A protein and the small-molecule ligand that binds it are described below.
Small molecule (SMILES): CC(=O)N[C@H]1[C@H](O[C@H]2[C@H](O)[C@@H](NC(C)=O)CO[C@@H]2CO)O[C@H](CO)[C@@H](O)[C@@H]1O

Binding-site contacts:
Ligand atom O7 contacts residue ASN1131 of chain 1.B at 4.3 Å.
Ligand atom C1 contacts residue ASN1131 of chain 1.B at 1.4 Å.
Ligand atom C2 contacts residue ASN1131 of chain 1.B at 2.4 Å.
Ligand atom N2 contacts residue ASN1131 of chain 1.B at 2.9 Å (h-bond).
Ligand atom O5 contacts residue ASN1131 of chain 1.B at 2.4 Å (h-bond).
Ligand atom C3 contacts residue ASN1131 of chain 1.B at 3.8 Å.
Ligand atom C4 contacts residue ASN1131 of chain 1.B at 4.2 Å.
Ligand atom C5 contacts residue ASN1131 of chain 1.B at 3.7 Å.
Ligand atom C7 contacts residue ASN1131 of chain 1.B at 3.9 Å.

Sequence of chain 1.B:
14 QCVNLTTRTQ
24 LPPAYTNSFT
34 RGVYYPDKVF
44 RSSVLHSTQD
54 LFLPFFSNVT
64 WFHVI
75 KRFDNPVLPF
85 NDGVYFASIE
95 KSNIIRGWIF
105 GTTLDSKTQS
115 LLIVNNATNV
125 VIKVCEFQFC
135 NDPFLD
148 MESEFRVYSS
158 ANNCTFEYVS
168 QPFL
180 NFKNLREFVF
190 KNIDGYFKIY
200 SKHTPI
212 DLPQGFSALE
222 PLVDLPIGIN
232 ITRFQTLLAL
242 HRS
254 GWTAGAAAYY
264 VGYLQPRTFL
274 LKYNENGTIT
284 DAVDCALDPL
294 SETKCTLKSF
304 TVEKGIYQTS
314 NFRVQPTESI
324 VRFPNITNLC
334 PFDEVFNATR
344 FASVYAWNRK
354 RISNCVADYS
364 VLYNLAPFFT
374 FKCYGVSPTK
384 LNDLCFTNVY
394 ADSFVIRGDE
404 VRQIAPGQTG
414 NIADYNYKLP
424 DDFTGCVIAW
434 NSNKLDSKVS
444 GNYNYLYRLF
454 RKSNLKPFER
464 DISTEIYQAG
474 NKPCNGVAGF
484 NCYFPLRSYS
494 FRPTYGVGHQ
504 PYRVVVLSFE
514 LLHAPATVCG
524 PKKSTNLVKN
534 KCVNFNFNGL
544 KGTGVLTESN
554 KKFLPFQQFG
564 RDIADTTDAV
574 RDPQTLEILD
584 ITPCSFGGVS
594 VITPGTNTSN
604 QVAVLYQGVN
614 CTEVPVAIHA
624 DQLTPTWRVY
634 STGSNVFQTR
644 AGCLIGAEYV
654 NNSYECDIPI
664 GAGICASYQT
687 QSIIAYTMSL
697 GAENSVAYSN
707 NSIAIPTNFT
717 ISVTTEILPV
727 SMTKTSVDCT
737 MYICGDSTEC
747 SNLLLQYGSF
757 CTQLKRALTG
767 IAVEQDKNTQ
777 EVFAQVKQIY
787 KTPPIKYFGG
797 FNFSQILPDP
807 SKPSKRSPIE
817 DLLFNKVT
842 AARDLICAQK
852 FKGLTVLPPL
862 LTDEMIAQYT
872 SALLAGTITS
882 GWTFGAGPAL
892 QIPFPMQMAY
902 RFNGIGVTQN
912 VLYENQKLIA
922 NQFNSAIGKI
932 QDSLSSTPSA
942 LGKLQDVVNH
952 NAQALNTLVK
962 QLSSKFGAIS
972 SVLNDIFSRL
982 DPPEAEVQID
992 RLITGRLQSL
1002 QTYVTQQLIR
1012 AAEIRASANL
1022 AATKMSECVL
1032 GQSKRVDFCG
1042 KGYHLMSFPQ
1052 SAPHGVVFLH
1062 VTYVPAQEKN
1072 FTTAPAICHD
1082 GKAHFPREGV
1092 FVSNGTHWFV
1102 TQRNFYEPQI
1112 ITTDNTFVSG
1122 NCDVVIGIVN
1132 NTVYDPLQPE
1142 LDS